Binding-site contacts:
Ligand atom C3 contacts residue ASN140 of chain 1.A at 3.8 Å.
Ligand atom O5 contacts residue ASN140 of chain 1.A at 2.3 Å (h-bond).
Ligand atom C6 contacts residue TYR205 of chain 1.A at 4.1 Å (hydrophobic).
Ligand atom C8 contacts residue TYR205 of chain 1.A at 3.7 Å (hydrophobic).
Ligand atom C8 contacts residue ILE207 of chain 1.A at 3.6 Å (hydrophobic).
Ligand atom C7 contacts residue GLN187 of chain 1.A at 4.1 Å.
Ligand atom C7 contacts residue TYR205 of chain 1.A at 3.6 Å (hydrophobic).
Ligand atom C7 contacts residue ILE207 of chain 1.A at 4.5 Å (hydrophobic).
Ligand atom O6 contacts residue TYR205 of chain 1.A at 3.3 Å (h-bond).
Ligand atom N2 contacts residue ASN140 of chain 1.A at 2.9 Å (h-bond).
Ligand atom C5 contacts residue TYR205 of chain 1.A at 3.6 Å (hydrophobic).
Ligand atom O7 contacts residue ASN140 of chain 1.A at 4.2 Å.
Ligand atom O5 contacts residue TYR205 of chain 1.A at 3.9 Å.
Ligand atom C2 contacts residue ASN140 of chain 1.A at 2.4 Å.
Ligand atom C4 contacts residue ASN140 of chain 1.A at 4.2 Å.
Ligand atom O7 contacts residue GLN187 of chain 1.A at 3.2 Å (h-bond).
Ligand atom O4 contacts residue TYR205 of chain 1.A at 4.3 Å.
Ligand atom O7 contacts residue TYR205 of chain 1.A at 2.9 Å (h-bond).
Ligand atom C1 contacts residue TYR205 of chain 1.A at 3.6 Å (hydrophobic).
Ligand atom N2 contacts residue ILE207 of chain 1.A at 4.4 Å.
Ligand atom C2 contacts residue GLN187 of chain 1.A at 4.2 Å.
Ligand atom O3 contacts residue GLN187 of chain 1.A at 4.3 Å.
Ligand atom C1 contacts residue ASN140 of chain 1.A at 1.4 Å.
Ligand atom C7 contacts residue ASN140 of chain 1.A at 3.7 Å.
Ligand atom C5 contacts residue ASN140 of chain 1.A at 3.6 Å.

A protein and the small-molecule ligand that binds it are described below.
Small molecule (SMILES): CC(=O)N[C@H]1[C@H](O[C@H]2[C@H](O)[C@@H](NC(C)=O)CO[C@@H]2CO)O[C@H](CO)[C@@H](O)[C@@H]1O

Sequence of chain 1.A:
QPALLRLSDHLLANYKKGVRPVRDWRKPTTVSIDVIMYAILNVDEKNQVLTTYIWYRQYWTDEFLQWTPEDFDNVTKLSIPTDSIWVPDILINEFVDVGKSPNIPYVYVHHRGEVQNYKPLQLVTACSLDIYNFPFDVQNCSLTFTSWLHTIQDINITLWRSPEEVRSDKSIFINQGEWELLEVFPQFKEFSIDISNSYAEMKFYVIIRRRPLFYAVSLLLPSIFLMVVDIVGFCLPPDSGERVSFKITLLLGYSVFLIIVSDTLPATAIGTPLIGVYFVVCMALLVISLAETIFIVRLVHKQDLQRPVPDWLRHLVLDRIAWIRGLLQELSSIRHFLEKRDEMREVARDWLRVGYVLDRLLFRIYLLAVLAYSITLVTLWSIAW